Sequence of chain 1.A:
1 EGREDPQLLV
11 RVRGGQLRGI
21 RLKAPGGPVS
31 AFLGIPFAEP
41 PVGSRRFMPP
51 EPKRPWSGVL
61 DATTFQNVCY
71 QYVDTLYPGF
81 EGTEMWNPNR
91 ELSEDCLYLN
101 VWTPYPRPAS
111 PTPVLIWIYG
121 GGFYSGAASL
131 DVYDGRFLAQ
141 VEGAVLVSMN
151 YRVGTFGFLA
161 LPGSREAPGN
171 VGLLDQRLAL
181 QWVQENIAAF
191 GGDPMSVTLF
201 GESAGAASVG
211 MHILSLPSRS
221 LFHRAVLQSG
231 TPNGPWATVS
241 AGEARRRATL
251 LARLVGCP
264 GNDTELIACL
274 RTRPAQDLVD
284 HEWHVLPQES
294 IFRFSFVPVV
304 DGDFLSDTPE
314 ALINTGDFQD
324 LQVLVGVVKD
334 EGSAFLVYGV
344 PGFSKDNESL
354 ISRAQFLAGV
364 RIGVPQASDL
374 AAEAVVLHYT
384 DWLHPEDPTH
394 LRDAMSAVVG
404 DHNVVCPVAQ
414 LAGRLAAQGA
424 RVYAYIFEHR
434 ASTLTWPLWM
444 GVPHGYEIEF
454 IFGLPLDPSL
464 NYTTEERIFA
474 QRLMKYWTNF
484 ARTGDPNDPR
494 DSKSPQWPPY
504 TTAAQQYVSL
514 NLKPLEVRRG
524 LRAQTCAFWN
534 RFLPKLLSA

Binding-site contacts:
Ligand atom C17 contacts residue HIS447 of chain 1.A at 4.3 Å.
Ligand atom C6 contacts residue TYR124 of chain 1.A at 3.2 Å (hydrophobic).
Ligand atom C3 contacts residue TYR341 of chain 1.A at 3.6 Å (hydrophobic).
Ligand atom C6 contacts residue TYR341 of chain 1.A at 4.3 Å (hydrophobic).
Ligand atom C7 contacts residue PHE338 of chain 1.A at 3.3 Å (hydrophobic).
Ligand atom C10 contacts residue ALA337 of chain 1.A at 4.4 Å (hydrophobic).
Ligand atom C8 contacts residue TYR341 of chain 1.A at 3.6 Å (hydrophobic).
Ligand atom C6 contacts residue PHE338 of chain 1.A at 4.3 Å (hydrophobic).
Ligand atom C4 contacts residue TYR341 of chain 1.A at 4.3 Å (hydrophobic).
Ligand atom C16 contacts residue HIS447 of chain 1.A at 4.5 Å.
Ligand atom C11 contacts residue TRP86 of chain 1.A at 4.0 Å (hydrophobic).
Ligand atom C9 contacts residue PHE338 of chain 1.A at 4.2 Å (hydrophobic).
Ligand atom C5 contacts residue PHE338 of chain 1.A at 4.3 Å (hydrophobic).
Ligand atom N1 contacts residue TRP286 of chain 1.A at 4.4 Å.
Ligand atom C18 contacts residue HIS447 of chain 1.A at 2.9 Å.
Ligand atom C14 contacts residue TRP286 of chain 1.A at 3.6 Å (hydrophobic).
Ligand atom C4 contacts residue TRP286 of chain 1.A at 4.4 Å (hydrophobic).
Ligand atom C2 contacts residue TRP286 of chain 1.A at 3.8 Å (hydrophobic).
Ligand atom C7 contacts residue TYR124 of chain 1.A at 4.4 Å (hydrophobic).
Ligand atom C13 contacts residue TYR341 of chain 1.A at 3.9 Å (hydrophobic).
Ligand atom C3 contacts residue TRP286 of chain 1.A at 4.4 Å (hydrophobic).
Ligand atom C15 contacts residue TYR72 of chain 1.A at 3.4 Å (hydrophobic).
Ligand atom C17 contacts residue TRP86 of chain 1.A at 3.2 Å (hydrophobic).
Ligand atom C8 contacts residue PHE338 of chain 1.A at 4.2 Å (hydrophobic).
Ligand atom N12 contacts residue TRP86 of chain 1.A at 4.3 Å.
Ligand atom C4 contacts residue TYR124 of chain 1.A at 3.3 Å (hydrophobic).
Ligand atom C5 contacts residue TYR341 of chain 1.A at 3.8 Å (hydrophobic).
Ligand atom C18 contacts residue GLU202 of chain 1.A at 4.5 Å.
Ligand atom C18 contacts residue GLY448 of chain 1.A at 4.1 Å.
Ligand atom C15 contacts residue TRP286 of chain 1.A at 4.4 Å (hydrophobic).
Ligand atom C9 contacts residue ALA337 of chain 1.A at 4.2 Å (hydrophobic).
Ligand atom C5 contacts residue TYR124 of chain 1.A at 3.8 Å (hydrophobic).
Ligand atom N12 contacts residue HIS447 of chain 1.A at 4.0 Å.
Ligand atom C11 contacts residue HIS447 of chain 1.A at 3.8 Å.
Ligand atom C3 contacts residue TYR124 of chain 1.A at 3.8 Å (hydrophobic).

A protein and the small-molecule ligand that binds it are described below.
Small molecule (SMILES): C[N+](C)(C)CCCCCCCCCC[N+](C)(C)C